Sequence of chain 1.H:
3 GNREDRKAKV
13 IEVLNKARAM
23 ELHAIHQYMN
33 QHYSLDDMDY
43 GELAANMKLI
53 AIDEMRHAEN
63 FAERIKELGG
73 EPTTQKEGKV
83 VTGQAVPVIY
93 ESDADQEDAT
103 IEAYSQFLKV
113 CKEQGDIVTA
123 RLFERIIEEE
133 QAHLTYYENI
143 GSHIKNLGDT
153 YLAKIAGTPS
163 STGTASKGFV

Binding-site contacts:
Ligand atom O2A contacts residue ARG20 of chain 1.G at 2.9 Å (salt-bridge).
Ligand atom CHB contacts residue MET57 of chain 1.H at 3.5 Å (hydrophobic).
Ligand atom CGC contacts residue SER168 of chain 1.H at 3.4 Å.
Ligand atom O2D contacts residue ARG20 of chain 1.H at 2.9 Å (salt-bridge).
Ligand atom ND contacts residue MET57 of chain 1.G at 3.0 Å.
Ligand atom CGA contacts residue TYR35 of chain 1.H at 3.1 Å (hydrophobic).
Ligand atom O1C contacts residue SER168 of chain 1.G at 3.3 Å (h-bond).
Ligand atom CMD contacts residue MET31 of chain 1.G at 3.4 Å (hydrophobic).
Ligand atom O1B contacts residue LYS50 of chain 1.H at 2.9 Å (salt-bridge).
Ligand atom O1B contacts residue LYS169 of chain 1.G at 3.3 Å (salt-bridge).
Ligand atom CAC contacts residue SER168 of chain 1.G at 2.8 Å.
Ligand atom O2D contacts residue TYR35 of chain 1.G at 3.1 Å (h-bond).
Ligand atom O1C contacts residue SER168 of chain 1.H at 3.4 Å.
Ligand atom NA contacts residue MET57 of chain 1.G at 3.2 Å (h-bond).
Ligand atom NC contacts residue MET57 of chain 1.G at 2.9 Å (h-bond).
Ligand atom CGA contacts residue ARG20 of chain 1.G at 3.4 Å.
Ligand atom O2C contacts residue LYS169 of chain 1.G at 2.7 Å (salt-bridge).
Ligand atom C1B contacts residue MET57 of chain 1.H at 3.4 Å (hydrophobic).
Ligand atom O1A contacts residue ARG20 of chain 1.G at 2.6 Å (salt-bridge).
Ligand atom O2A contacts residue MET31 of chain 1.H at 3.5 Å.
Ligand atom CMB contacts residue GLU61 of chain 1.G at 3.3 Å.
Ligand atom FE contacts residue MET57 of chain 1.G at 2.4 Å.
Ligand atom CBC contacts residue SER168 of chain 1.G at 3.1 Å.
Ligand atom CBB contacts residue SER168 of chain 1.H at 3.3 Å.
Ligand atom CMD contacts residue GLU61 of chain 1.H at 3.5 Å.
Ligand atom ND contacts residue MET57 of chain 1.H at 3.2 Å (h-bond).
Ligand atom CMD contacts residue MET57 of chain 1.H at 3.4 Å (hydrophobic).
Ligand atom O1A contacts residue TYR35 of chain 1.H at 2.4 Å (h-bond).
Ligand atom C1D contacts residue MET57 of chain 1.H at 3.4 Å (hydrophobic).
Ligand atom CGB contacts residue SER168 of chain 1.H at 3.1 Å.
Ligand atom O2B contacts residue SER168 of chain 1.H at 2.3 Å (h-bond).
Ligand atom FE contacts residue MET57 of chain 1.H at 2.4 Å.
Ligand atom NB contacts residue MET57 of chain 1.G at 3.0 Å (h-bond).
Ligand atom O1D contacts residue HIS28 of chain 1.G at 3.1 Å.
Ligand atom NB contacts residue MET57 of chain 1.H at 3.1 Å (h-bond).
Ligand atom NC contacts residue MET57 of chain 1.H at 3.0 Å (h-bond).
Ligand atom NA contacts residue MET57 of chain 1.H at 3.2 Å (h-bond).
Ligand atom C1D contacts residue MET57 of chain 1.G at 3.4 Å (hydrophobic).
Ligand atom O2C contacts residue SER168 of chain 1.H at 2.8 Å.
Ligand atom C1B contacts residue MET57 of chain 1.G at 3.4 Å (hydrophobic).

This small molecule binds to this protein.
Small molecule (SMILES): CC1=C(CCC(=O)O)C2=Cc3c(CCC(=O)O)c(C)c4n3[Fe@]35n6c(c(C)c(CCC(=O)O)c6=CC1=[N+]23)=CC1=[N+]5C(=C4)C(C)=C1CCC(=O)O

Sequence of chain 1.G:
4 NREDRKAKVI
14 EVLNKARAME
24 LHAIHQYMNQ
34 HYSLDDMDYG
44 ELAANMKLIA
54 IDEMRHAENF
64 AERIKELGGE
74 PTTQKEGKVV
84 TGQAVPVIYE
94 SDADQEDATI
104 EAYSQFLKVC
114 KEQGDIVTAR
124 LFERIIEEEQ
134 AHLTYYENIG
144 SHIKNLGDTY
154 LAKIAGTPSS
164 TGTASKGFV